Sequence of chain 1.A:
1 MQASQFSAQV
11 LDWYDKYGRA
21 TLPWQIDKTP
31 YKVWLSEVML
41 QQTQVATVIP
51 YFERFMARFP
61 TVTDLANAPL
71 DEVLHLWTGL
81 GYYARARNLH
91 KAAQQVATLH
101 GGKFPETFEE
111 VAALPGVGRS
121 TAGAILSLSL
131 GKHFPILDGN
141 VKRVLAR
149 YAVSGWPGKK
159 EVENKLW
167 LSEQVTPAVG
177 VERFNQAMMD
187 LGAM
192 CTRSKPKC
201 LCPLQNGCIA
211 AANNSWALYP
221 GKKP

Binding-site contacts:
Ligand atom N7 contacts residue MET185 of chain 1.A at 3.2 Å (h-bond).
Ligand atom N1 contacts residue LEU40 of chain 1.A at 4.4 Å.
Ligand atom N9 contacts residue ASN140 of chain 1.A at 4.2 Å.
Ligand atom C8 contacts residue ASP138 of chain 1.A at 4.2 Å.
Ligand atom C6 contacts residue MET185 of chain 1.A at 4.0 Å (hydrophobic).
Ligand atom N3 contacts residue LEU40 of chain 1.A at 4.3 Å.
Ligand atom N7 contacts residue EDO1 of chain 1.E at 3.6 Å.
Ligand atom C8 contacts residue ASN140 of chain 1.A at 4.5 Å.
Ligand atom C2 contacts residue GLN182 of chain 1.A at 4.5 Å.
Ligand atom C8 contacts residue MET185 of chain 1.A at 4.1 Å (hydrophobic).
Ligand atom C2 contacts residue LEU40 of chain 1.A at 4.5 Å (hydrophobic).
Ligand atom N1 contacts residue ASP186 of chain 1.A at 4.0 Å.
Ligand atom N9 contacts residue LEU40 of chain 1.A at 3.8 Å.
Ligand atom C8 contacts residue GLU37 of chain 1.A at 4.0 Å.
Ligand atom C5 contacts residue LEU40 of chain 1.A at 3.7 Å (hydrophobic).
Ligand atom N6 contacts residue GLN182 of chain 1.A at 3.0 Å (h-bond).
Ligand atom N7 contacts residue GLU37 of chain 1.A at 3.4 Å (salt-bridge).
Ligand atom C5 contacts residue MET185 of chain 1.A at 3.7 Å (hydrophobic).
Ligand atom N1 contacts residue GLN182 of chain 1.A at 3.3 Å (h-bond).
Ligand atom N3 contacts residue VAL45 of chain 1.A at 3.6 Å.
Ligand atom C6 contacts residue LEU40 of chain 1.A at 4.0 Å (hydrophobic).
Ligand atom C6 contacts residue GLN182 of chain 1.A at 3.5 Å.
Ligand atom N6 contacts residue GLU37 of chain 1.A at 4.0 Å.
Ligand atom C8 contacts residue EDO1 of chain 1.E at 3.6 Å.
Ligand atom C8 contacts residue LEU40 of chain 1.A at 3.8 Å (hydrophobic).
Ligand atom C4 contacts residue LEU40 of chain 1.A at 3.9 Å (hydrophobic).
Ligand atom C2 contacts residue VAL45 of chain 1.A at 3.7 Å (hydrophobic).
Ligand atom N6 contacts residue MET185 of chain 1.A at 3.1 Å.
Ligand atom C2 contacts residue ASP186 of chain 1.A at 4.4 Å.
Ligand atom N7 contacts residue LEU40 of chain 1.A at 4.1 Å.

A protein and the small-molecule ligand that binds it are described below.
Small molecule (SMILES): Nc1ncnc2[nH]cnc12